Sequence of chain 1.A:
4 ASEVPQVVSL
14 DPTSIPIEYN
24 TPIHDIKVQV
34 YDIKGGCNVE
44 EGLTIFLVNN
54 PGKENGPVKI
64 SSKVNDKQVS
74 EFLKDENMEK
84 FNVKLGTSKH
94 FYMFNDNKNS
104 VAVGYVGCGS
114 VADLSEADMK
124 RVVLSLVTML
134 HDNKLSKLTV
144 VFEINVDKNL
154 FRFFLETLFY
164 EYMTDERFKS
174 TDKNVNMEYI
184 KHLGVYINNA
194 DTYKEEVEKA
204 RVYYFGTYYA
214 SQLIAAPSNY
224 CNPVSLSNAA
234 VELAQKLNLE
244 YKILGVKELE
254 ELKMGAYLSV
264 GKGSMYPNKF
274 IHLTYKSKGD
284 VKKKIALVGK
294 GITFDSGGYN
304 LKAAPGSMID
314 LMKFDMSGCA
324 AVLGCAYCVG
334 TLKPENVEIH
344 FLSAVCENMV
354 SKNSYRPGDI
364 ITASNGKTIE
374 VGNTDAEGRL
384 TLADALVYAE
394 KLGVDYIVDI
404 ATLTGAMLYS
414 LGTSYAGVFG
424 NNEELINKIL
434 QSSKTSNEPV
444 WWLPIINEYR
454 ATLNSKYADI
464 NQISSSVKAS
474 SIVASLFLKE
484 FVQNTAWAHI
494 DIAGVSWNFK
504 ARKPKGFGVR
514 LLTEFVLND

A protein and the small-molecule ligand that binds it are described below.
Small molecule (SMILES): CC(C)(C)C(=O)N[C@@H](C(=O)NO)c1ccc(Br)cc1

Binding-site contacts:
Ligand atom CAK contacts residue GLY408 of chain 1.A at 3.8 Å.
Ligand atom CAJ contacts residue THR407 of chain 1.A at 3.9 Å.
Ligand atom OAE contacts residue GLY408 of chain 1.A at 3.3 Å (h-bond).
Ligand atom OAE contacts residue LEU406 of chain 1.A at 3.9 Å.
Ligand atom CAA contacts residue SER473 of chain 1.A at 3.5 Å.
Ligand atom CAQ contacts residue LEU406 of chain 1.A at 3.7 Å (hydrophobic).
Ligand atom CAQ contacts residue GLY408 of chain 1.A at 3.6 Å.
Ligand atom OAF contacts residue ASP378 of chain 1.A at 2.7 Å (salt-bridge).
Ligand atom C contacts residue ZN1 of chain 1.N at 3.6 Å.
Ligand atom OAF contacts residue ZN1 of chain 1.O at 2.1 Å.
Ligand atom BRG contacts residue MET311 of chain 1.A at 3.6 Å.
Ligand atom OAF contacts residue LYS293 of chain 1.A at 3.3 Å (salt-bridge).
Ligand atom CAJ contacts residue LEU406 of chain 1.A at 3.4 Å (hydrophobic).
Ligand atom C contacts residue ZN1 of chain 1.O at 2.8 Å.
Ligand atom O contacts residue ZN1 of chain 1.O at 2.2 Å.
Ligand atom O contacts residue LYS305 of chain 1.A at 2.8 Å (salt-bridge).
Ligand atom CAI contacts residue GLY408 of chain 1.A at 3.8 Å.
Ligand atom NAL contacts residue CO31 of chain 1.P at 2.8 Å (h-bond).
Ligand atom CA contacts residue LEU406 of chain 1.A at 3.2 Å (hydrophobic).
Ligand atom OAF contacts residue GLU380 of chain 1.A at 2.7 Å (salt-bridge).
Ligand atom CAH contacts residue GLY408 of chain 1.A at 3.8 Å.
Ligand atom CAJ contacts residue THR405 of chain 1.A at 3.9 Å.
Ligand atom CAP contacts residue GLY408 of chain 1.A at 3.8 Å.
Ligand atom OAE contacts residue THR407 of chain 1.A at 3.3 Å.
Ligand atom NAL contacts residue LYS293 of chain 1.A at 3.7 Å.
Ligand atom O contacts residue ASP298 of chain 1.A at 3.1 Å (salt-bridge).
Ligand atom OAF contacts residue CO31 of chain 1.P at 3.0 Å (h-bond).
Ligand atom C contacts residue ASP378 of chain 1.A at 3.1 Å.
Ligand atom NAL contacts residue ZN1 of chain 1.N at 3.0 Å.
Ligand atom NAL contacts residue LEU406 of chain 1.A at 3.1 Å (h-bond).
Ligand atom BRG contacts residue PHE317 of chain 1.A at 3.6 Å.
Ligand atom O contacts residue ASP378 of chain 1.A at 2.8 Å (salt-bridge).
Ligand atom CAJ contacts residue GLY408 of chain 1.A at 3.6 Å.
Ligand atom NAL contacts residue ZN1 of chain 1.O at 2.8 Å.
Ligand atom O contacts residue ZN1 of chain 1.N at 3.7 Å.
Ligand atom NAL contacts residue ASP378 of chain 1.A at 3.0 Å (salt-bridge).
Ligand atom C contacts residue ASP298 of chain 1.A at 3.9 Å.
Ligand atom OAF contacts residue ZN1 of chain 1.N at 2.1 Å.
Ligand atom OAF contacts residue ASP298 of chain 1.A at 3.2 Å (salt-bridge).
Ligand atom C contacts residue LEU406 of chain 1.A at 3.7 Å (hydrophobic).